The small molecule below binds the protein below.
Small molecule (SMILES): C=CC1=C(C)/C(=C/c2[nH]c(/C=C3\N=C(/C=C4\NC(=O)C(C)=C4C=C)C(C)=C3CCC(=O)O)c(CCC(=O)O)c2C)NC1=O

Binding-site contacts:
Ligand atom O1D contacts residue ARG252 of chain 1.A at 2.9 Å (salt-bridge).
Ligand atom OC contacts residue TYR261 of chain 1.A at 2.8 Å.
Ligand atom CMB contacts residue TYR261 of chain 1.A at 2.8 Å (hydrophobic).
Ligand atom CBA contacts residue TYR214 of chain 1.A at 3.6 Å (hydrophobic).
Ligand atom OB contacts residue MET172 of chain 1.A at 2.9 Å.
Ligand atom CGA contacts residue THR270 of chain 1.A at 3.6 Å.
Ligand atom CBB contacts residue TYR196 of chain 1.A at 3.5 Å (hydrophobic).
Ligand atom CMB contacts residue TYR201 of chain 1.A at 2.6 Å (hydrophobic).
Ligand atom O1A contacts residue HIS258 of chain 1.A at 3.3 Å.
Ligand atom CBB contacts residue MET172 of chain 1.A at 3.5 Å (hydrophobic).
Ligand atom O2D contacts residue SER255 of chain 1.A at 3.3 Å (h-bond).
Ligand atom OB contacts residue HIS288 of chain 1.A at 3.1 Å (h-bond).
Ligand atom CAC contacts residue CYS19 of chain 1.A at 3.1 Å (hydrophobic).
Ligand atom CHD contacts residue ALA205 of chain 1.A at 3.3 Å (hydrophobic).
Ligand atom CAB contacts residue TYR201 of chain 1.A at 2.6 Å (hydrophobic).
Ligand atom CBA contacts residue HIS258 of chain 1.A at 3.5 Å.
Ligand atom O2D contacts residue ARG252 of chain 1.A at 3.1 Å (salt-bridge).
Ligand atom CBB contacts residue TYR201 of chain 1.A at 2.9 Å (hydrophobic).
Ligand atom ND contacts residue ALA205 of chain 1.A at 3.0 Å (h-bond).
Ligand atom O2A contacts residue THR270 of chain 1.A at 3.2 Å.
Ligand atom CHA contacts residue HIS258 of chain 1.A at 3.6 Å.
Ligand atom CBC contacts residue CYS19 of chain 1.A at 1.8 Å (hydrophobic).
Ligand atom C4C contacts residue ALA205 of chain 1.A at 3.2 Å (hydrophobic).
Ligand atom C1A contacts residue HIS258 of chain 1.A at 3.4 Å.
Ligand atom CGD contacts residue ARG220 of chain 1.A at 3.6 Å.
Ligand atom CGD contacts residue ARG252 of chain 1.A at 3.6 Å.
Ligand atom C1D contacts residue ALA205 of chain 1.A at 3.4 Å (hydrophobic).
Ligand atom CGD contacts residue VAL254 of chain 1.A at 3.5 Å (hydrophobic).
Ligand atom NC contacts residue ALA205 of chain 1.A at 3.4 Å (h-bond).
Ligand atom O1D contacts residue VAL254 of chain 1.A at 3.2 Å.
Ligand atom CBA contacts residue VAL272 of chain 1.A at 3.5 Å (hydrophobic).
Ligand atom O2A contacts residue SER286 of chain 1.A at 3.4 Å (h-bond).
Ligand atom CAC contacts residue SER204 of chain 1.A at 3.3 Å.
Ligand atom C2B contacts residue TYR261 of chain 1.A at 3.2 Å (hydrophobic).
Ligand atom CBB contacts residue ILE184 of chain 1.A at 3.3 Å (hydrophobic).
Ligand atom O1D contacts residue ARG220 of chain 1.A at 2.4 Å (salt-bridge).
Ligand atom OB contacts residue SER286 of chain 1.A at 3.3 Å (h-bond).
Ligand atom O2A contacts residue VAL272 of chain 1.A at 3.0 Å.
Ligand atom CMA contacts residue SER286 of chain 1.A at 3.0 Å.
Ligand atom CAA contacts residue TYR214 of chain 1.A at 3.1 Å (hydrophobic).

Sequence of chain 1.A:
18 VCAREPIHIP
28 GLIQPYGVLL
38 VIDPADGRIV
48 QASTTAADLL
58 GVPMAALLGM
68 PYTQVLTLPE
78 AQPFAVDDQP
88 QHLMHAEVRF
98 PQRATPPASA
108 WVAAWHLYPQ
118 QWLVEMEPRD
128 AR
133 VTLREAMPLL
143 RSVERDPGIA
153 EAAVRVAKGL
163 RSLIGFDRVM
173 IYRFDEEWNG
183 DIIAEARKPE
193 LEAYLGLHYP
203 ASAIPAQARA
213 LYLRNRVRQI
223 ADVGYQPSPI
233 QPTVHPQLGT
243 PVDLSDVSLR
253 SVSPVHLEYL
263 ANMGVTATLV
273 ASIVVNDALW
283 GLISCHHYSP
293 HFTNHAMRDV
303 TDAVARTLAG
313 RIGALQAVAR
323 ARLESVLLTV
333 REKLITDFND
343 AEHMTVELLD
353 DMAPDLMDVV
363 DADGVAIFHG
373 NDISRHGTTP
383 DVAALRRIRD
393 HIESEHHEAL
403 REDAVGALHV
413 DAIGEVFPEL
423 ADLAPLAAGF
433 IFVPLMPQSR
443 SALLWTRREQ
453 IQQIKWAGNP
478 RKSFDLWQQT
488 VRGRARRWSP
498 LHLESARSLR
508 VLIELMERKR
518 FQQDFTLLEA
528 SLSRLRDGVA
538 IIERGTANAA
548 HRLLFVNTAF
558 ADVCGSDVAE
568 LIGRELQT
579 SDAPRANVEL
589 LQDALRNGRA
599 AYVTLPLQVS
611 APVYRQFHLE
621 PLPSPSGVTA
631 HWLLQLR